Sequence of chain 1.E:
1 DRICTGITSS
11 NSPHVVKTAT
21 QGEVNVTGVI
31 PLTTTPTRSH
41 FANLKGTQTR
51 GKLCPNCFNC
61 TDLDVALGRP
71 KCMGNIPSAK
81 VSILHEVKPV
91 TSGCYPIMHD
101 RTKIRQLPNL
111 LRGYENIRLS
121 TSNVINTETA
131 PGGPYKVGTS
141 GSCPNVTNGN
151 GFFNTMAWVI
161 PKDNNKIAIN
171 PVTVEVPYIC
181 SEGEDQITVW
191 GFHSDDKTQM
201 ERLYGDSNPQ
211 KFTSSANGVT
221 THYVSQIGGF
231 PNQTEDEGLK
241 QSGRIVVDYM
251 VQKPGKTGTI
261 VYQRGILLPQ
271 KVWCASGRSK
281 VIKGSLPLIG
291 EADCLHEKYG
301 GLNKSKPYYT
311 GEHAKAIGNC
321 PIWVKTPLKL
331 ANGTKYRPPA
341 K

Binding-site contacts:
Ligand atom O5 contacts residue ASN25 of chain 1.E at 2.4 Å (h-bond).
Ligand atom C5 contacts residue VAL15 of chain 1.E at 4.1 Å (hydrophobic).
Ligand atom C1 contacts residue ASN25 of chain 1.E at 1.4 Å.
Ligand atom C2 contacts residue SER12 of chain 1.E at 3.9 Å.
Ligand atom C5 contacts residue PRO13 of chain 1.E at 4.0 Å (hydrophobic).
Ligand atom C6 contacts residue VAL15 of chain 1.E at 4.0 Å (hydrophobic).
Ligand atom O7 contacts residue SER12 of chain 1.E at 3.3 Å (h-bond).
Ligand atom C1 contacts residue PRO13 of chain 1.E at 4.3 Å (hydrophobic).
Ligand atom C1 contacts residue SER12 of chain 1.E at 3.7 Å.
Ligand atom C8 contacts residue TYR336 of chain 1.E at 3.6 Å (hydrophobic).
Ligand atom O6 contacts residue PRO13 of chain 1.E at 2.8 Å (h-bond).
Ligand atom C6 contacts residue PRO13 of chain 1.E at 3.6 Å (hydrophobic).
Ligand atom O7 contacts residue ASN25 of chain 1.E at 3.6 Å (h-bond).
Ligand atom C1 contacts residue VAL15 of chain 1.E at 4.1 Å (hydrophobic).
Ligand atom C7 contacts residue ASN25 of chain 1.E at 3.4 Å.
Ligand atom O5 contacts residue PRO13 of chain 1.E at 3.2 Å (h-bond).
Ligand atom C2 contacts residue ASN25 of chain 1.E at 2.5 Å.
Ligand atom O5 contacts residue SER12 of chain 1.E at 4.1 Å.
Ligand atom C8 contacts residue ASN25 of chain 1.E at 4.4 Å.
Ligand atom C5 contacts residue ASN25 of chain 1.E at 3.7 Å.
Ligand atom C3 contacts residue ASN25 of chain 1.E at 3.8 Å.
Ligand atom N2 contacts residue ASN25 of chain 1.E at 2.8 Å (h-bond).
Ligand atom C4 contacts residue ASN25 of chain 1.E at 4.3 Å.
Ligand atom O5 contacts residue VAL15 of chain 1.E at 3.5 Å.
Ligand atom N2 contacts residue SER12 of chain 1.E at 4.2 Å.
Ligand atom C7 contacts residue SER12 of chain 1.E at 4.0 Å.

A small-molecule ligand and the protein it binds are described below.
Small molecule (SMILES): CC(=O)N[C@H]1[C@H](O[C@H]2[C@H](O)[C@@H](NC(C)=O)CO[C@@H]2CO)O[C@H](CO)[C@@H](O)[C@@H]1O